This protein binds this small molecule.
Small molecule (SMILES): O=C1NCCc2[nH]c(-c3ccnc(-c4cnc5ccccc5c4)c3)cc21

Sequence of chain 1.A:
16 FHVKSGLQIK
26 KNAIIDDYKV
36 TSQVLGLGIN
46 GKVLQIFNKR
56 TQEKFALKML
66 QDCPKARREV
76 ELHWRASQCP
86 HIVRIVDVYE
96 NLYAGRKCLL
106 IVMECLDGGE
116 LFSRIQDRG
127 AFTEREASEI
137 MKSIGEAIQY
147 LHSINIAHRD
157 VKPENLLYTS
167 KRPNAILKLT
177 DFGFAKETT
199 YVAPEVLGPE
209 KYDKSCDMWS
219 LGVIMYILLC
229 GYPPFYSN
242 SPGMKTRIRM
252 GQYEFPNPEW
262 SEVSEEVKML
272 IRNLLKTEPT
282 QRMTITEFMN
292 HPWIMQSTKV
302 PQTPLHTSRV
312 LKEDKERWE

Binding-site contacts:
Ligand atom C12 contacts residue LEU163 of chain 1.A at 3.8 Å (hydrophobic).
Ligand atom N15 contacts residue GLU109 of chain 1.A at 3.8 Å.
Ligand atom C20 contacts residue LEU111 of chain 1.A at 3.5 Å (hydrophobic).
Ligand atom N1 contacts residue LEU163 of chain 1.A at 3.8 Å.
Ligand atom O26 contacts residue LYS63 of chain 1.A at 3.0 Å (salt-bridge).
Ligand atom C21 contacts residue ASP112 of chain 1.A at 3.7 Å.
Ligand atom C17 contacts residue LEU40 of chain 1.A at 3.6 Å (hydrophobic).
Ligand atom C10 contacts residue GLU109 of chain 1.A at 3.3 Å.
Ligand atom C17 contacts residue LEU111 of chain 1.A at 3.4 Å (hydrophobic).
Ligand atom C6 contacts residue ASP177 of chain 1.A at 3.6 Å.
Ligand atom C6 contacts residue THR176 of chain 1.A at 3.8 Å.
Ligand atom C6 contacts residue LYS63 of chain 1.A at 3.8 Å.
Ligand atom C4 contacts residue THR176 of chain 1.A at 3.7 Å.
Ligand atom C10 contacts residue LEU111 of chain 1.A at 3.7 Å (hydrophobic).
Ligand atom N16 contacts residue CYS110 of chain 1.A at 3.8 Å.
Ligand atom C5 contacts residue THR176 of chain 1.A at 3.8 Å.
Ligand atom C19 contacts residue LEU40 of chain 1.A at 3.8 Å (hydrophobic).
Ligand atom C3 contacts residue MET108 of chain 1.A at 3.8 Å (hydrophobic).
Ligand atom C19 contacts residue LEU111 of chain 1.A at 3.4 Å (hydrophobic).
Ligand atom N7 contacts residue GLY43 of chain 1.A at 3.6 Å.
Ligand atom C9 contacts residue ASN161 of chain 1.A at 3.7 Å.
Ligand atom C21 contacts residue LEU40 of chain 1.A at 3.6 Å (hydrophobic).
Ligand atom C8 contacts residue ASP177 of chain 1.A at 3.6 Å.
Ligand atom C4 contacts residue VAL48 of chain 1.A at 3.8 Å (hydrophobic).
Ligand atom C13 contacts residue LEU163 of chain 1.A at 3.5 Å (hydrophobic).
Ligand atom C10 contacts residue ALA61 of chain 1.A at 3.6 Å (hydrophobic).
Ligand atom N15 contacts residue ALA61 of chain 1.A at 3.8 Å.
Ligand atom C18 contacts residue LEU111 of chain 1.A at 3.4 Å (hydrophobic).
Ligand atom N16 contacts residue LEU111 of chain 1.A at 3.5 Å (h-bond).
Ligand atom C22 contacts residue ASP112 of chain 1.A at 3.8 Å.
Ligand atom N16 contacts residue ASP112 of chain 1.A at 3.5 Å.
Ligand atom N7 contacts residue ASP177 of chain 1.A at 2.9 Å (salt-bridge).
Ligand atom C3 contacts residue VAL48 of chain 1.A at 3.8 Å (hydrophobic).
Ligand atom O26 contacts residue ASP177 of chain 1.A at 3.2 Å.
Ligand atom C8 contacts residue LEU42 of chain 1.A at 3.3 Å (hydrophobic).
Ligand atom C21 contacts residue LEU111 of chain 1.A at 3.6 Å (hydrophobic).
Ligand atom C8 contacts residue GLY43 of chain 1.A at 3.3 Å.
Ligand atom N16 contacts residue LEU40 of chain 1.A at 3.4 Å.
Ligand atom C17 contacts residue CYS110 of chain 1.A at 3.6 Å (hydrophobic).
Ligand atom N15 contacts residue LEU111 of chain 1.A at 3.0 Å (h-bond).